Binding-site contacts:
Ligand atom P contacts residue SER203 of chain 2.A at 3.8 Å.
Ligand atom C2A contacts residue VAL182 of chain 2.A at 3.8 Å (hydrophobic).
Ligand atom C2 contacts residue VAL182 of chain 2.A at 3.5 Å (hydrophobic).
Ligand atom OP1 contacts residue SER203 of chain 2.A at 2.5 Å (h-bond).
Ligand atom CA contacts residue LYS206 of chain 2.A at 3.4 Å.
Ligand atom O contacts residue ARG354 of chain 2.A at 3.5 Å (salt-bridge).
Ligand atom C6 contacts residue HIS104 of chain 2.A at 3.3 Å.
Ligand atom P contacts residue THR74 of chain 2.A at 3.6 Å.
Ligand atom OP2 contacts residue CYS72 of chain 2.A at 3.4 Å.
Ligand atom C2 contacts residue ASP180 of chain 2.A at 3.8 Å.
Ligand atom C2 contacts residue HIS104 of chain 2.A at 3.6 Å.
Ligand atom C3 contacts residue HIS104 of chain 2.A at 3.5 Å.
Ligand atom C5A contacts residue HIS104 of chain 2.A at 3.5 Å.
Ligand atom N contacts residue LYS206 of chain 2.A at 3.0 Å (salt-bridge).
Ligand atom C5 contacts residue HIS104 of chain 2.A at 3.2 Å.
Ligand atom N1 contacts residue ASP180 of chain 2.A at 3.0 Å (salt-bridge).
Ligand atom OP3 contacts residue THR74 of chain 2.A at 3.8 Å.
Ligand atom OP3 contacts residue THR241 of chain 1.A at 2.7 Å (h-bond).
Ligand atom OP2 contacts residue ALA73 of chain 2.A at 3.4 Å (h-bond).
Ligand atom OP1 contacts residue HIS205 of chain 2.A at 3.0 Å (h-bond).
Ligand atom C3 contacts residue VAL182 of chain 2.A at 3.5 Å (hydrophobic).
Ligand atom OP4 contacts residue ALA73 of chain 2.A at 3.6 Å.
Ligand atom N1 contacts residue HIS104 of chain 2.A at 3.4 Å.
Ligand atom OP2 contacts residue THR74 of chain 2.A at 2.5 Å (h-bond).
Ligand atom C2A contacts residue ASP180 of chain 2.A at 3.6 Å.
Ligand atom OXT contacts residue ARG354 of chain 2.A at 3.2 Å (salt-bridge).
Ligand atom O contacts residue ASN10 of chain 2.A at 3.2 Å (h-bond).
Ligand atom C contacts residue ASN10 of chain 2.A at 3.5 Å.
Ligand atom N1 contacts residue VAL182 of chain 2.A at 3.6 Å.
Ligand atom P contacts residue THR241 of chain 1.A at 3.8 Å.
Ligand atom OP3 contacts residue GLY240 of chain 1.A at 3.6 Å.
Ligand atom O3A contacts residue LYS206 of chain 2.A at 3.8 Å.
Ligand atom C4 contacts residue HIS104 of chain 2.A at 3.4 Å.
Ligand atom C4 contacts residue LYS206 of chain 2.A at 3.3 Å.
Ligand atom N contacts residue HIS104 of chain 2.A at 3.7 Å.
Ligand atom C5A contacts residue THR74 of chain 2.A at 3.7 Å.
Ligand atom O contacts residue ASN155 of chain 2.A at 3.1 Å (h-bond).
Ligand atom C4A contacts residue LYS206 of chain 2.A at 2.3 Å.
Ligand atom O3A contacts residue GLN183 of chain 2.A at 2.7 Å (h-bond).
Ligand atom O3A contacts residue ASN155 of chain 2.A at 3.3 Å.

A protein and the small-molecule ligand that binds it are described below.
Small molecule (SMILES): Cc1ncc(COP(=O)(O)O)c(CNC(C)C(=O)O)c1O

Sequence of chain 1.A:
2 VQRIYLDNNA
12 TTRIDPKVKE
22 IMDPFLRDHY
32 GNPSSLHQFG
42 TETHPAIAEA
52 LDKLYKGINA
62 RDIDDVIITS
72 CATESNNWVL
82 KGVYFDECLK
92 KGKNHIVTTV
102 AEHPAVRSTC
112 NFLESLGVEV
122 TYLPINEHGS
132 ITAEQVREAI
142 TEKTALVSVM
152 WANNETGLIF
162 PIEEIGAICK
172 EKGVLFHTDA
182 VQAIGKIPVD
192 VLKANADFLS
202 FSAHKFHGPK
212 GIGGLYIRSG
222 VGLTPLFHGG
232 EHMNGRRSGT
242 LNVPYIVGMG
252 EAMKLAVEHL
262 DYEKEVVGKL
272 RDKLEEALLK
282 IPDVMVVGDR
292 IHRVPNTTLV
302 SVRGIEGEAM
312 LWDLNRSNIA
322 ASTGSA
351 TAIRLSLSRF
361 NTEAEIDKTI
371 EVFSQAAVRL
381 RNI

Sequence of chain 2.A:
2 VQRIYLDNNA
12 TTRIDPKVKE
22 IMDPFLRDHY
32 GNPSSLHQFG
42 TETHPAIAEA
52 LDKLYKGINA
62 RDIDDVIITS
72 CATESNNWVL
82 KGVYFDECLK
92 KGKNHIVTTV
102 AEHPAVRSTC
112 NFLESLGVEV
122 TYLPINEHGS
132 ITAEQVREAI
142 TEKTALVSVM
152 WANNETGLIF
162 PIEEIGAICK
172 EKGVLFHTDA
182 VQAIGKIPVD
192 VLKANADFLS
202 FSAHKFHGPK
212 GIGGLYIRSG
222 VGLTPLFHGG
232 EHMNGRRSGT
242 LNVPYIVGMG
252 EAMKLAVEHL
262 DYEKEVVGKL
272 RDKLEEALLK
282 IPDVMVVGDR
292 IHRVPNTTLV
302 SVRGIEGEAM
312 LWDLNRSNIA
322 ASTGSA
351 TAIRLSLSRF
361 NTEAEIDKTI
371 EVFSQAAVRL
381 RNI